Binding-site contacts:
Ligand atom CAN contacts residue PRO99 of chain 1.B at 3.7 Å (hydrophobic).
Ligand atom OAA contacts residue PHE164 of chain 1.B at 3.2 Å.
Ligand atom OAX contacts residue LYS483 of chain 1.B at 2.5 Å (salt-bridge).
Ligand atom CAP contacts residue PRO99 of chain 1.B at 3.4 Å (hydrophobic).
Ligand atom NAS contacts residue ILE160 of chain 1.B at 3.7 Å.
Ligand atom SBB contacts residue LYS171 of chain 1.B at 1.7 Å (salt-bridge).
Ligand atom CAO contacts residue PRO99 of chain 1.B at 3.5 Å (hydrophobic).
Ligand atom SAU contacts residue LEU159 of chain 1.B at 3.9 Å.
Ligand atom CAR contacts residue ILE163 of chain 1.B at 3.9 Å (hydrophobic).
Ligand atom SAU contacts residue LEU495 of chain 1.B at 3.9 Å.
Ligand atom OAW contacts residue PRO99 of chain 1.B at 4.0 Å.
Ligand atom CAI contacts residue GLU167 of chain 1.B at 3.7 Å.
Ligand atom CAQ contacts residue ILE160 of chain 1.B at 3.5 Å (hydrophobic).
Ligand atom CAF contacts residue GLU167 of chain 1.B at 3.7 Å.
Ligand atom NAS contacts residue PRO99 of chain 1.B at 3.5 Å.
Ligand atom CAJ contacts residue GLU167 of chain 1.B at 4.0 Å.
Ligand atom CAG contacts residue LYS171 of chain 1.B at 3.5 Å.
Ligand atom CAJ contacts residue PHE55 of chain 1.B at 4.0 Å (hydrophobic).
Ligand atom CAM contacts residue PRO99 of chain 1.B at 3.9 Å (hydrophobic).
Ligand atom CAT contacts residue ILE160 of chain 1.B at 3.9 Å (hydrophobic).
Ligand atom SAU contacts residue LEU491 of chain 1.B at 3.9 Å.
Ligand atom CAE contacts residue PHE55 of chain 1.B at 3.9 Å (hydrophobic).
Ligand atom NAZ contacts residue LYS171 of chain 1.B at 2.3 Å (salt-bridge).
Ligand atom CAQ contacts residue PRO99 of chain 1.B at 3.9 Å (hydrophobic).
Ligand atom CAL contacts residue ILE163 of chain 1.B at 3.5 Å (hydrophobic).
Ligand atom CAE contacts residue GLU167 of chain 1.B at 4.0 Å.
Ligand atom CAK contacts residue GLY98 of chain 1.B at 3.7 Å.
Ligand atom SBB contacts residue THR54 of chain 1.B at 4.0 Å.
Ligand atom CBA contacts residue THR54 of chain 1.B at 3.7 Å.
Ligand atom OAD contacts residue PHE55 of chain 1.B at 3.7 Å.
Ligand atom CBA contacts residue LYS171 of chain 1.B at 1.4 Å.
Ligand atom CAG contacts residue GLU167 of chain 1.B at 3.7 Å.
Ligand atom OAW contacts residue GLY98 of chain 1.B at 3.6 Å.
Ligand atom SAV contacts residue LYS483 of chain 1.B at 3.9 Å.
Ligand atom CAR contacts residue PRO99 of chain 1.B at 4.0 Å (hydrophobic).
Ligand atom CAM contacts residue ILE163 of chain 1.B at 3.7 Å (hydrophobic).
Ligand atom OAC contacts residue PHE164 of chain 1.B at 3.8 Å.
Ligand atom NAZ contacts residue GLU167 of chain 1.B at 3.9 Å.
Ligand atom CAH contacts residue GLU167 of chain 1.B at 3.4 Å.
Ligand atom CAT contacts residue LEU491 of chain 1.B at 4.0 Å (hydrophobic).

Sequence of chain 1.B:
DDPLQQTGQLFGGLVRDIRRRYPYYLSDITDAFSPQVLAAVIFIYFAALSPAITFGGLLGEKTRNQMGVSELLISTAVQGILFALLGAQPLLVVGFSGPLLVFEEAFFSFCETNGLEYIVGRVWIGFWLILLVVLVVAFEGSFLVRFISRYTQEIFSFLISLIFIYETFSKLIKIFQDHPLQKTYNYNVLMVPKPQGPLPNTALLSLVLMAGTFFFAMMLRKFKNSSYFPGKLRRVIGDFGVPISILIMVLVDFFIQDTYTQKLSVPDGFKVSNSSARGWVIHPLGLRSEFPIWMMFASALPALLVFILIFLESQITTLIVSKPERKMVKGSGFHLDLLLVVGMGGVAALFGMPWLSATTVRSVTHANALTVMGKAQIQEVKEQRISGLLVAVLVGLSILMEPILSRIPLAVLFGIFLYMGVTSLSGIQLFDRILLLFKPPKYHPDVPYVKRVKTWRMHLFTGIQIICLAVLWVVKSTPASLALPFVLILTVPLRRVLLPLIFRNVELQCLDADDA

This protein binds this small molecule.
Small molecule (SMILES): O=S(=O)(O)c1cc(N=C=S)ccc1/C=C/c1ccc(N=C=S)cc1S(=O)(=O)O